Binding-site contacts:
Ligand atom C7 contacts residue V751 of chain 1.XK at 3.5 Å.
Ligand atom O5 contacts residue V751 of chain 1.XK at 2.3 Å (h-bond).
Ligand atom C6 contacts residue V751 of chain 1.XK at 4.0 Å.
Ligand atom C4 contacts residue V751 of chain 1.XK at 3.6 Å.
Ligand atom C1 contacts residue V751 of chain 1.XK at 1.4 Å.
Ligand atom O7 contacts residue V751 of chain 1.XK at 3.2 Å.
Ligand atom C2 contacts residue V751 of chain 1.XK at 2.5 Å.
Ligand atom N2 contacts residue V751 of chain 1.XK at 2.9 Å (h-bond).
Ligand atom C3 contacts residue V751 of chain 1.XK at 3.1 Å.
Ligand atom C5 contacts residue V751 of chain 1.XK at 3.0 Å.
Ligand atom O6 contacts residue V751 of chain 1.XK at 3.4 Å (h-bond).
Ligand atom C8 contacts residue V751 of chain 1.XK at 3.6 Å.
Ligand atom O3 contacts residue V751 of chain 1.XK at 4.4 Å.
Ligand atom O4 contacts residue V751 of chain 1.XK at 4.4 Å.

This small molecule binds to this protein.
Small molecule (SMILES): CC(=O)N[C@@H]1[C@@H](O)[C@H](O)[C@@H](CO)O[C@@H]1O